Binding-site contacts:
Ligand atom C7 contacts residue ASN61 of chain 1.C at 3.9 Å.
Ligand atom C7 contacts residue TYR28 of chain 1.C at 4.0 Å (hydrophobic).
Ligand atom O7 contacts residue ASN61 of chain 1.C at 4.5 Å.
Ligand atom C8 contacts residue TYR28 of chain 1.C at 4.1 Å (hydrophobic).
Ligand atom O6 contacts residue ASN61 of chain 1.C at 4.1 Å.
Ligand atom C5 contacts residue ASN61 of chain 1.C at 3.7 Å.
Ligand atom C4 contacts residue ASN61 of chain 1.C at 4.3 Å.
Ligand atom C3 contacts residue ASN61 of chain 1.C at 3.8 Å.
Ligand atom C1 contacts residue ASN61 of chain 1.C at 1.4 Å.
Ligand atom C2 contacts residue ASN61 of chain 1.C at 2.5 Å.
Ligand atom N2 contacts residue ASN61 of chain 1.C at 2.9 Å (h-bond).
Ligand atom O5 contacts residue ASN61 of chain 1.C at 2.4 Å (h-bond).
Ligand atom O7 contacts residue TYR28 of chain 1.C at 3.2 Å.

Sequence of chain 1.C:
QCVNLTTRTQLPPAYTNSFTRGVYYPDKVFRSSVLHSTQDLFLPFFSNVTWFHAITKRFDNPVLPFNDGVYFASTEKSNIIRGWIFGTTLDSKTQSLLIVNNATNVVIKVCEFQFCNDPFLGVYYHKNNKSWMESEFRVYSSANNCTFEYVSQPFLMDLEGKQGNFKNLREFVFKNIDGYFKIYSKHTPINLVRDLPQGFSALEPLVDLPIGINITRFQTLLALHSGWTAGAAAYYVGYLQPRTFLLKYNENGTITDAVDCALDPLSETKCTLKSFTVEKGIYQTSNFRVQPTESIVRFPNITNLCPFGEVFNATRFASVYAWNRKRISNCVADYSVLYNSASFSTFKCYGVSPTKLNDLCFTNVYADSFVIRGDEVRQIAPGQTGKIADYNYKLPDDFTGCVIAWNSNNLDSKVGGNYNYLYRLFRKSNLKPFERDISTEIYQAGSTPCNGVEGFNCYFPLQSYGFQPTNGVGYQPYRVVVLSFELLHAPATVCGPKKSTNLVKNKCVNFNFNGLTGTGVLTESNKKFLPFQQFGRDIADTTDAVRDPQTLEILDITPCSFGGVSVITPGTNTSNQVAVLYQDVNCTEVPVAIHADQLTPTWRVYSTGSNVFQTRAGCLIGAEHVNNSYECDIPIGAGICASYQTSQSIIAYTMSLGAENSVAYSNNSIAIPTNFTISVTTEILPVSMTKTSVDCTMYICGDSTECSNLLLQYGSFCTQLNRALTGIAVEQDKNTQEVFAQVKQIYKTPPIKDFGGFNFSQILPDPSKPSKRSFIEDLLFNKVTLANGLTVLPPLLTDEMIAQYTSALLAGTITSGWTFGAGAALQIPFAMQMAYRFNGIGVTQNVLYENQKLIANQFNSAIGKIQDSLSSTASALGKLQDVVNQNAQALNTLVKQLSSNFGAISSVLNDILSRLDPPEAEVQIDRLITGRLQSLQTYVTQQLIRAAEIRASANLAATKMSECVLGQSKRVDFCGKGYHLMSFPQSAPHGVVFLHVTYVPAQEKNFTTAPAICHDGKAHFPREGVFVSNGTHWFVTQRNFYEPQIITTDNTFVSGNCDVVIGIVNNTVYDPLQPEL

This protein binds this small molecule.
Small molecule (SMILES): CC(=O)N[C@@H]1[C@@H](O)[C@H](O)[C@@H](CO)O[C@H]1O